The protein below binds the small molecule below.
Small molecule (SMILES): Cn1cnc(N)c2ncnc1-2

Sequence of chain 1.E:
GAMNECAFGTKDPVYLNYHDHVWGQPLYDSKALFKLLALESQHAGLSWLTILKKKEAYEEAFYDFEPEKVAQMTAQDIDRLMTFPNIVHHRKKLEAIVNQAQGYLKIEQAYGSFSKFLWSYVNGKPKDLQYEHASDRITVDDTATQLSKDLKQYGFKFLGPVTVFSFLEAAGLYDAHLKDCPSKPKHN

Binding-site contacts:
Ligand atom N7 contacts residue TRP48 of chain 1.E at 3.8 Å.
Ligand atom N6 contacts residue TYR18 of chain 1.E at 3.1 Å (h-bond).
Ligand atom N6 contacts residue SER166 of chain 1.E at 4.4 Å.
Ligand atom C6 contacts residue TYR18 of chain 1.E at 3.9 Å (hydrophobic).
Ligand atom C3A contacts residue TRP48 of chain 1.E at 4.2 Å (hydrophobic).
Ligand atom C5 contacts residue GLU40 of chain 1.E at 3.9 Å.
Ligand atom C6 contacts residue TRP23 of chain 1.E at 4.0 Å (hydrophobic).
Ligand atom C3A contacts residue PHE8 of chain 1.E at 3.7 Å (hydrophobic).
Ligand atom N1 contacts residue TRP48 of chain 1.E at 3.3 Å.
Ligand atom N3 contacts residue PHE8 of chain 1.E at 4.2 Å.
Ligand atom N7 contacts residue SER166 of chain 1.E at 3.7 Å.
Ligand atom N6 contacts residue TRP48 of chain 1.E at 3.4 Å.
Ligand atom C5 contacts residue SER166 of chain 1.E at 4.5 Å.
Ligand atom C3A contacts residue TYR15 of chain 1.E at 3.1 Å (hydrophobic).
Ligand atom N1 contacts residue TYR18 of chain 1.E at 3.7 Å.
Ligand atom C2 contacts residue TRP48 of chain 1.E at 3.4 Å (hydrophobic).
Ligand atom N9 contacts residue TRP48 of chain 1.E at 3.6 Å.
Ligand atom C5 contacts residue TRP48 of chain 1.E at 3.5 Å (hydrophobic).
Ligand atom N3 contacts residue TYR15 of chain 1.E at 3.4 Å (h-bond).
Ligand atom N6 contacts residue GLU40 of chain 1.E at 2.5 Å (salt-bridge).
Ligand atom C2 contacts residue TRP23 of chain 1.E at 4.0 Å (hydrophobic).
Ligand atom C4 contacts residue TRP48 of chain 1.E at 3.5 Å (hydrophobic).
Ligand atom C2 contacts residue PHE8 of chain 1.E at 3.8 Å (hydrophobic).
Ligand atom C6 contacts residue GLU40 of chain 1.E at 3.6 Å.
Ligand atom C8 contacts residue SER166 of chain 1.E at 3.8 Å.
Ligand atom N7 contacts residue GLU40 of chain 1.E at 3.1 Å (salt-bridge).
Ligand atom N1 contacts residue TRP23 of chain 1.E at 3.4 Å (h-bond).
Ligand atom N6 contacts residue ALA170 of chain 1.E at 3.8 Å.
Ligand atom N9 contacts residue HIS43 of chain 1.E at 4.3 Å.
Ligand atom N1 contacts residue TYR15 of chain 1.E at 4.3 Å.
Ligand atom C6 contacts residue TRP48 of chain 1.E at 3.5 Å (hydrophobic).
Ligand atom C2 contacts residue TYR15 of chain 1.E at 3.3 Å (hydrophobic).
Ligand atom N6 contacts residue TRP23 of chain 1.E at 4.1 Å.
Ligand atom C8 contacts residue TRP48 of chain 1.E at 4.0 Å (hydrophobic).
Ligand atom C8 contacts residue GLU40 of chain 1.E at 3.9 Å.
Ligand atom C8 contacts residue HIS43 of chain 1.E at 3.8 Å.
Ligand atom N3 contacts residue TRP48 of chain 1.E at 3.7 Å.